The protein below binds the small molecule below.
Small molecule (SMILES): CC(=O)N1CCC[C@@H]1C(=O)NCC#CBr

Binding-site contacts:
Ligand atom O1 contacts residue TYR100 of chain 1.A at 4.1 Å.
Ligand atom C5 contacts residue PRO43 of chain 1.A at 3.5 Å (hydrophobic).
Ligand atom N1 contacts residue ILE107 of chain 1.A at 4.3 Å.
Ligand atom O1 contacts residue ASN101 of chain 1.A at 2.8 Å (h-bond).
Ligand atom C2 contacts residue TYR58 of chain 1.A at 3.6 Å (hydrophobic).
Ligand atom C2 contacts residue ASN101 of chain 1.A at 3.7 Å.
Ligand atom BR1 contacts residue ASN101 of chain 1.A at 3.5 Å.
Ligand atom C5 contacts residue VAL48 of chain 1.A at 3.9 Å (hydrophobic).
Ligand atom C3 contacts residue PHE44 of chain 1.A at 3.4 Å (hydrophobic).
Ligand atom O2 contacts residue TYR100 of chain 1.A at 4.3 Å.
Ligand atom C2 contacts residue CYS97 of chain 1.A at 3.8 Å (hydrophobic).
Ligand atom C9 contacts residue ILE107 of chain 1.A at 3.6 Å (hydrophobic).
Ligand atom C10 contacts residue ILE107 of chain 1.A at 4.1 Å (hydrophobic).
Ligand atom C4 contacts residue ILE107 of chain 1.A at 4.2 Å (hydrophobic).
Ligand atom N1 contacts residue VAL48 of chain 1.A at 4.1 Å.
Ligand atom C1 contacts residue ASN96 of chain 1.A at 3.7 Å.
Ligand atom O1 contacts residue CYS97 of chain 1.A at 4.2 Å.
Ligand atom O1 contacts residue TYR58 of chain 1.A at 3.7 Å.
Ligand atom N2 contacts residue LEU53 of chain 1.A at 4.0 Å.
Ligand atom C6 contacts residue ILE107 of chain 1.A at 3.7 Å (hydrophobic).
Ligand atom O2 contacts residue ASN101 of chain 1.A at 4.3 Å.
Ligand atom C10 contacts residue ASN101 of chain 1.A at 3.6 Å.
Ligand atom N1 contacts residue TYR58 of chain 1.A at 4.4 Å.
Ligand atom C3 contacts residue PRO43 of chain 1.A at 4.3 Å (hydrophobic).
Ligand atom O2 contacts residue VAL48 of chain 1.A at 4.2 Å.
Ligand atom C5 contacts residue ILE107 of chain 1.A at 4.2 Å (hydrophobic).
Ligand atom C6 contacts residue VAL48 of chain 1.A at 4.4 Å (hydrophobic).
Ligand atom C4 contacts residue VAL48 of chain 1.A at 4.4 Å (hydrophobic).
Ligand atom C2 contacts residue VAL48 of chain 1.A at 4.4 Å (hydrophobic).
Ligand atom O2 contacts residue LEU55 of chain 1.A at 4.3 Å.
Ligand atom C3 contacts residue VAL48 of chain 1.A at 4.2 Å (hydrophobic).
Ligand atom N1 contacts residue CYS97 of chain 1.A at 4.3 Å.
Ligand atom C9 contacts residue ASN101 of chain 1.A at 4.4 Å.
Ligand atom C1 contacts residue CYS97 of chain 1.A at 3.4 Å (hydrophobic).
Ligand atom C8 contacts residue ILE107 of chain 1.A at 3.5 Å (hydrophobic).
Ligand atom C1 contacts residue TYR58 of chain 1.A at 2.6 Å (hydrophobic).
Ligand atom N1 contacts residue ASN101 of chain 1.A at 4.4 Å.
Ligand atom C4 contacts residue PRO43 of chain 1.A at 3.0 Å (hydrophobic).
Ligand atom C4 contacts residue PHE44 of chain 1.A at 3.5 Å (hydrophobic).
Ligand atom O2 contacts residue TYR58 of chain 1.A at 3.7 Å.

Sequence of chain 1.A:
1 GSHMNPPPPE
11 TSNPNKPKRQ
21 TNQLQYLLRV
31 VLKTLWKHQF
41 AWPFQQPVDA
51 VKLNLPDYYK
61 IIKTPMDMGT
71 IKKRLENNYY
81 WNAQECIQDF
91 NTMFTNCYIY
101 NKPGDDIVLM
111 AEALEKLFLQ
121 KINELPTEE